Binding-site contacts:
Ligand atom C08 contacts residue GLU24 of chain 1.G at 3.0 Å.
Ligand atom O16 contacts residue GLU24 of chain 1.G at 4.1 Å.
Ligand atom P06 contacts residue ASP21 of chain 1.F at 2.9 Å.
Ligand atom O01 contacts residue LEU20 of chain 1.F at 4.2 Å.
Ligand atom C15 contacts residue GLU24 of chain 1.G at 3.6 Å.
Ligand atom O16 contacts residue GLY25 of chain 1.F at 4.5 Å.
Ligand atom O07 contacts residue GLU24 of chain 1.F at 4.1 Å.
Ligand atom P06 contacts residue GLU24 of chain 1.F at 3.9 Å.
Ligand atom C04 contacts residue LEU20 of chain 1.F at 3.7 Å (hydrophobic).
Ligand atom C14 contacts residue GLY25 of chain 1.F at 4.2 Å.
Ligand atom O01 contacts residue ALA17 of chain 1.F at 2.9 Å (h-bond).
Ligand atom C10 contacts residue ASP21 of chain 1.F at 4.0 Å.
Ligand atom O07 contacts residue ASP21 of chain 1.F at 4.3 Å.
Ligand atom C14 contacts residue GLU24 of chain 1.F at 4.1 Å.
Ligand atom O17 contacts residue GLU24 of chain 1.G at 2.5 Å (salt-bridge).
Ligand atom O03 contacts residue LEU20 of chain 1.F at 3.0 Å.
Ligand atom C02 contacts residue ALA17 of chain 1.F at 3.9 Å (hydrophobic).
Ligand atom C14 contacts residue ASP21 of chain 1.F at 3.3 Å.
Ligand atom O11 contacts residue GLU24 of chain 1.G at 4.0 Å.
Ligand atom C02 contacts residue LEU20 of chain 1.F at 3.5 Å (hydrophobic).
Ligand atom C09 contacts residue GLU24 of chain 1.G at 3.0 Å.
Ligand atom O12 contacts residue ASP21 of chain 1.F at 3.5 Å (salt-bridge).
Ligand atom O03 contacts residue LEU65 of chain 1.F at 4.2 Å.
Ligand atom C04 contacts residue ASP21 of chain 1.F at 3.2 Å.
Ligand atom C15 contacts residue ASP21 of chain 1.F at 3.9 Å.
Ligand atom O16 contacts residue GLY25 of chain 1.G at 4.4 Å.
Ligand atom C05 contacts residue GLU24 of chain 1.F at 3.5 Å.
Ligand atom O17 contacts residue ASP21 of chain 1.F at 3.9 Å.
Ligand atom C09 contacts residue ASP21 of chain 1.F at 4.1 Å.
Ligand atom O16 contacts residue ASP21 of chain 1.F at 4.2 Å.
Ligand atom C10 contacts residue GLU24 of chain 1.G at 3.9 Å.
Ligand atom C08 contacts residue ASP21 of chain 1.F at 2.9 Å.
Ligand atom C05 contacts residue ASP21 of chain 1.F at 3.4 Å.
Ligand atom O16 contacts residue ASP21 of chain 1.G at 3.7 Å.
Ligand atom C13 contacts residue ASP21 of chain 1.F at 3.4 Å.
Ligand atom O01 contacts residue ASP21 of chain 1.F at 3.1 Å (salt-bridge).
Ligand atom C02 contacts residue ASP21 of chain 1.F at 3.6 Å.
Ligand atom C04 contacts residue GLU24 of chain 1.F at 3.1 Å.
Ligand atom C13 contacts residue GLU24 of chain 1.F at 3.0 Å.

Sequence of chain 1.F:
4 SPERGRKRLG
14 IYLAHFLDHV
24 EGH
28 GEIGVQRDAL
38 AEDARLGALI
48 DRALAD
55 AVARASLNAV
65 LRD

A small-molecule ligand and the protein it binds are described below.
Small molecule (SMILES): O=C(O)CCP(=O)(CCC(=O)O)CCC(=O)O

Sequence of chain 1.G:
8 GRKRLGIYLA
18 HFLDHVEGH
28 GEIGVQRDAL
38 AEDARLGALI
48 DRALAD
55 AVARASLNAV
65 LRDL